Sequence of chain 25.E:
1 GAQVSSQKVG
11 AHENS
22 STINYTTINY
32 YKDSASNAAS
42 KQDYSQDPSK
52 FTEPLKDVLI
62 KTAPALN

Binding-site contacts:
Ligand atom O contacts residue SER5 of chain 25.E at 3.8 Å.
Ligand atom CB contacts residue GLN3 of chain 25.E at 3.4 Å.
Ligand atom CG2 contacts residue ALA2 of chain 25.E at 4.0 Å (hydrophobic).
Ligand atom CA contacts residue VAL4 of chain 25.E at 4.0 Å (hydrophobic).
Ligand atom O contacts residue GLN3 of chain 25.E at 3.1 Å (h-bond).
Ligand atom CB contacts residue VAL4 of chain 25.E at 4.3 Å (hydrophobic).
Ligand atom CA contacts residue ALA2 of chain 25.E at 3.5 Å (hydrophobic).
Ligand atom C contacts residue VAL4 of chain 25.E at 3.6 Å (hydrophobic).
Ligand atom N contacts residue VAL4 of chain 25.E at 3.0 Å (h-bond).
Ligand atom CB contacts residue GLN3 of chain 25.E at 4.4 Å.
Ligand atom CB contacts residue VAL4 of chain 25.E at 4.5 Å (hydrophobic).
Ligand atom C contacts residue ALA2 of chain 25.E at 3.7 Å (hydrophobic).
Ligand atom OE1 contacts residue ASN25 of chain 25.E at 4.4 Å.
Ligand atom OE2 contacts residue VAL4 of chain 25.E at 3.6 Å.
Ligand atom CB contacts residue ALA2 of chain 25.E at 3.4 Å (hydrophobic).
Ligand atom C contacts residue VAL4 of chain 25.E at 4.2 Å (hydrophobic).
Ligand atom O contacts residue SER6 of chain 25.E at 4.1 Å.
Ligand atom C contacts residue GLN3 of chain 25.E at 3.9 Å.
Ligand atom CG2 contacts residue VAL4 of chain 25.E at 3.8 Å (hydrophobic).
Ligand atom CA contacts residue VAL4 of chain 25.E at 3.5 Å (hydrophobic).
Ligand atom O contacts residue ALA2 of chain 25.E at 3.9 Å.
Ligand atom CA contacts residue GLN3 of chain 25.E at 4.2 Å.
Ligand atom CD contacts residue VAL4 of chain 25.E at 3.8 Å (hydrophobic).
Ligand atom O contacts residue VAL4 of chain 25.E at 3.8 Å.
Ligand atom CA contacts residue ALA2 of chain 25.E at 4.0 Å (hydrophobic).
Ligand atom O contacts residue VAL4 of chain 25.E at 2.9 Å (h-bond).
Ligand atom C contacts residue ALA2 of chain 25.E at 4.3 Å (hydrophobic).
Ligand atom OE1 contacts residue VAL4 of chain 25.E at 3.5 Å.
Ligand atom CG2 contacts residue SER5 of chain 25.E at 3.7 Å.
Ligand atom OG contacts residue GLN3 of chain 25.E at 3.3 Å (h-bond).
Ligand atom C contacts residue VAL4 of chain 25.E at 4.0 Å (hydrophobic).
Ligand atom CB contacts residue ALA2 of chain 25.E at 4.3 Å (hydrophobic).
Ligand atom CG1 contacts residue GLN3 of chain 25.E at 4.1 Å.
Ligand atom N contacts residue ALA2 of chain 25.E at 3.0 Å (h-bond).
Ligand atom CG2 contacts residue GLN3 of chain 25.E at 3.4 Å.

This small molecule binds to this protein.
Small molecule (SMILES): CC[C@H](C)[C@H](N)C(=O)N[C@@H](CO)C(=O)N[C@@H](CCC(=O)O)C(=O)N[C@H](C=O)C(C)C